Sequence of chain 10.A:
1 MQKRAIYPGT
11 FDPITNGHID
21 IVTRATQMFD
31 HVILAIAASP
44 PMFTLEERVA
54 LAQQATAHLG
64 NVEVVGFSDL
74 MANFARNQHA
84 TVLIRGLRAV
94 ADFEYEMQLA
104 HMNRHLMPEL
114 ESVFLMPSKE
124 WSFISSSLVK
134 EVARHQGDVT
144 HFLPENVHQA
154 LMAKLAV

This protein binds this small molecule.
Small molecule (SMILES): COc1nnc(-c2ccc(Cl)cc2)c(C)c1C

Sequence of chain 6.A:
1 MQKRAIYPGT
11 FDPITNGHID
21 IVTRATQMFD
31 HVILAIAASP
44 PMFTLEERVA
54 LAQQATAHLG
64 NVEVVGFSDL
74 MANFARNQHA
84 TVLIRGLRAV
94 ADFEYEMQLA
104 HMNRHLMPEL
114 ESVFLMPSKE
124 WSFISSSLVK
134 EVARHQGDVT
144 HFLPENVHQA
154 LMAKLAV

Binding-site contacts:
Ligand atom C7 contacts residue ASP72 of chain 6.A at 3.5 Å.
Ligand atom C10 contacts residue LEU102 of chain 6.A at 4.1 Å (hydrophobic).
Ligand atom C8 contacts residue HIS138 of chain 10.A at 3.2 Å.
Ligand atom C10 contacts residue LEU73 of chain 6.A at 3.6 Å (hydrophobic).
Ligand atom C10 contacts residue ASN106 of chain 6.A at 4.2 Å.
Ligand atom C10 contacts residue MET74 of chain 6.A at 4.2 Å (hydrophobic).
Ligand atom C12 contacts residue PHE70 of chain 6.A at 4.1 Å (hydrophobic).
Ligand atom C17 contacts residue ASP72 of chain 6.A at 3.6 Å.
Ligand atom C14 contacts residue LEU102 of chain 6.A at 3.8 Å (hydrophobic).
Ligand atom C17 contacts residue ALA38 of chain 6.A at 3.5 Å (hydrophobic).
Ligand atom O15 contacts residue PHE70 of chain 6.A at 4.2 Å.
Ligand atom C5 contacts residue MET74 of chain 6.A at 3.5 Å (hydrophobic).
Ligand atom C17 contacts residue PHE70 of chain 6.A at 3.0 Å (hydrophobic).
Ligand atom C2 contacts residue LEU73 of chain 6.A at 4.3 Å (hydrophobic).
Ligand atom C3 contacts residue ASP72 of chain 6.A at 4.0 Å.
Ligand atom C1 contacts residue MET74 of chain 6.A at 4.1 Å (hydrophobic).
Ligand atom C3 contacts residue LEU73 of chain 6.A at 4.1 Å (hydrophobic).
Ligand atom N9 contacts residue PHE70 of chain 6.A at 3.9 Å.
Ligand atom N9 contacts residue ALA37 of chain 6.A at 3.5 Å.
Ligand atom C13 contacts residue LEU73 of chain 6.A at 4.3 Å (hydrophobic).
Ligand atom C17 contacts residue SER71 of chain 6.A at 3.5 Å.
Ligand atom O15 contacts residue ALA38 of chain 6.A at 3.9 Å.
Ligand atom CL1 contacts residue MET105 of chain 6.A at 4.0 Å.
Ligand atom O15 contacts residue ASP72 of chain 6.A at 4.3 Å.
Ligand atom C17 contacts residue ALA37 of chain 6.A at 3.5 Å (hydrophobic).
Ligand atom C5 contacts residue LEU73 of chain 6.A at 3.7 Å (hydrophobic).
Ligand atom C13 contacts residue ASP72 of chain 6.A at 3.5 Å.
Ligand atom O15 contacts residue ALA37 of chain 6.A at 3.1 Å.
Ligand atom CL1 contacts residue LEU131 of chain 10.A at 3.8 Å.
Ligand atom CL1 contacts residue VAL135 of chain 10.A at 3.6 Å.
Ligand atom C12 contacts residue ASP72 of chain 6.A at 4.0 Å.
Ligand atom O15 contacts residue SER39 of chain 6.A at 3.9 Å.
Ligand atom C8 contacts residue LEU73 of chain 6.A at 3.6 Å (hydrophobic).
Ligand atom C3 contacts residue MET74 of chain 6.A at 4.2 Å (hydrophobic).
Ligand atom C13 contacts residue SER71 of chain 6.A at 3.2 Å.
Ligand atom CL1 contacts residue LEU102 of chain 6.A at 3.3 Å.
Ligand atom C14 contacts residue LEU73 of chain 6.A at 4.1 Å (hydrophobic).
Ligand atom C13 contacts residue HIS138 of chain 10.A at 3.3 Å.
Ligand atom C2 contacts residue MET74 of chain 6.A at 4.3 Å (hydrophobic).
Ligand atom C12 contacts residue ALA37 of chain 6.A at 3.7 Å (hydrophobic).